Binding-site contacts:
Ligand atom C7 contacts residue GLN174 of chain 1.A at 4.0 Å.
Ligand atom O1 contacts residue CYS197 of chain 1.A at 3.7 Å.
Ligand atom C8 contacts residue SER177 of chain 1.A at 3.6 Å.
Ligand atom O1 contacts residue GLY196 of chain 1.A at 4.0 Å.
Ligand atom N1 contacts residue SER192 of chain 1.A at 4.0 Å.
Ligand atom C3 contacts residue GLN174 of chain 1.A at 3.9 Å.
Ligand atom C11 contacts residue GLY196 of chain 1.A at 3.6 Å.
Ligand atom N1 contacts residue SER177 of chain 1.A at 3.2 Å (h-bond).
Ligand atom C10 contacts residue SER172 of chain 1.A at 3.7 Å.
Ligand atom N2 contacts residue GLY204 of chain 1.A at 3.8 Å.
Ligand atom C1 contacts residue CYS197 of chain 1.A at 3.5 Å (hydrophobic).
Ligand atom N2 contacts residue ASP171 of chain 1.A at 3.3 Å (salt-bridge).
Ligand atom N2 contacts residue TRP193 of chain 1.A at 4.0 Å.
Ligand atom N2 contacts residue GLY196 of chain 1.A at 4.3 Å.
Ligand atom C8 contacts residue SER192 of chain 1.A at 3.6 Å.
Ligand atom C2 contacts residue GLN174 of chain 1.A at 4.1 Å.
Ligand atom C5 contacts residue GLN174 of chain 1.A at 4.2 Å.
Ligand atom C3 contacts residue CYS173 of chain 1.A at 4.2 Å (hydrophobic).
Ligand atom C11 contacts residue TRP193 of chain 1.A at 3.9 Å (hydrophobic).
Ligand atom N2 contacts residue SER172 of chain 1.A at 3.0 Å (h-bond).
Ligand atom C1 contacts residue GLN174 of chain 1.A at 3.8 Å.
Ligand atom C11 contacts residue SER172 of chain 1.A at 3.5 Å.
Ligand atom C5 contacts residue SER177 of chain 1.A at 4.3 Å.
Ligand atom N1 contacts residue HIS40 of chain 1.A at 4.4 Å.
Ligand atom C9 contacts residue TRP193 of chain 1.A at 4.2 Å (hydrophobic).
Ligand atom C4 contacts residue CYS173 of chain 1.A at 4.0 Å (hydrophobic).
Ligand atom C10 contacts residue CYS173 of chain 1.A at 4.1 Å (hydrophobic).
Ligand atom C10 contacts residue VAL191 of chain 1.A at 4.2 Å (hydrophobic).
Ligand atom C3 contacts residue CYS197 of chain 1.A at 3.7 Å (hydrophobic).
Ligand atom C10 contacts residue TRP193 of chain 1.A at 4.1 Å (hydrophobic).
Ligand atom C9 contacts residue CYS173 of chain 1.A at 4.1 Å (hydrophobic).
Ligand atom C6 contacts residue GLN174 of chain 1.A at 4.2 Å.
Ligand atom C11 contacts residue CYS173 of chain 1.A at 4.4 Å (hydrophobic).
Ligand atom C1 contacts residue CYS173 of chain 1.A at 4.0 Å (hydrophobic).
Ligand atom C2 contacts residue CYS197 of chain 1.A at 4.1 Å (hydrophobic).
Ligand atom C3 contacts residue GLY196 of chain 1.A at 3.9 Å.
Ligand atom C8 contacts residue TRP193 of chain 1.A at 4.1 Å (hydrophobic).
Ligand atom C8 contacts residue VAL191 of chain 1.A at 4.3 Å (hydrophobic).
Ligand atom C11 contacts residue GLY194 of chain 1.A at 3.9 Å.
Ligand atom C4 contacts residue GLN174 of chain 1.A at 4.0 Å.

Sequence of chain 1.A:
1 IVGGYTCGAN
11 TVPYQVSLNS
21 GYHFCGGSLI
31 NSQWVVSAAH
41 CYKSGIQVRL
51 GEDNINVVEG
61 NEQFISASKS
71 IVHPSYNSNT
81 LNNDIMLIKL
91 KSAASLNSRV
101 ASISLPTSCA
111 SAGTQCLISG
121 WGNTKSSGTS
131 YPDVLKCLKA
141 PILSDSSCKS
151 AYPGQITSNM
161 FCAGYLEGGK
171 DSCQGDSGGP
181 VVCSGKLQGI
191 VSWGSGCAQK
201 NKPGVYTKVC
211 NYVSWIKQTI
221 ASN

The small molecule below binds the protein below.
Small molecule (SMILES): COc1ccc2[nH]cc(CCN)c2c1